Sequence of chain 1.A:
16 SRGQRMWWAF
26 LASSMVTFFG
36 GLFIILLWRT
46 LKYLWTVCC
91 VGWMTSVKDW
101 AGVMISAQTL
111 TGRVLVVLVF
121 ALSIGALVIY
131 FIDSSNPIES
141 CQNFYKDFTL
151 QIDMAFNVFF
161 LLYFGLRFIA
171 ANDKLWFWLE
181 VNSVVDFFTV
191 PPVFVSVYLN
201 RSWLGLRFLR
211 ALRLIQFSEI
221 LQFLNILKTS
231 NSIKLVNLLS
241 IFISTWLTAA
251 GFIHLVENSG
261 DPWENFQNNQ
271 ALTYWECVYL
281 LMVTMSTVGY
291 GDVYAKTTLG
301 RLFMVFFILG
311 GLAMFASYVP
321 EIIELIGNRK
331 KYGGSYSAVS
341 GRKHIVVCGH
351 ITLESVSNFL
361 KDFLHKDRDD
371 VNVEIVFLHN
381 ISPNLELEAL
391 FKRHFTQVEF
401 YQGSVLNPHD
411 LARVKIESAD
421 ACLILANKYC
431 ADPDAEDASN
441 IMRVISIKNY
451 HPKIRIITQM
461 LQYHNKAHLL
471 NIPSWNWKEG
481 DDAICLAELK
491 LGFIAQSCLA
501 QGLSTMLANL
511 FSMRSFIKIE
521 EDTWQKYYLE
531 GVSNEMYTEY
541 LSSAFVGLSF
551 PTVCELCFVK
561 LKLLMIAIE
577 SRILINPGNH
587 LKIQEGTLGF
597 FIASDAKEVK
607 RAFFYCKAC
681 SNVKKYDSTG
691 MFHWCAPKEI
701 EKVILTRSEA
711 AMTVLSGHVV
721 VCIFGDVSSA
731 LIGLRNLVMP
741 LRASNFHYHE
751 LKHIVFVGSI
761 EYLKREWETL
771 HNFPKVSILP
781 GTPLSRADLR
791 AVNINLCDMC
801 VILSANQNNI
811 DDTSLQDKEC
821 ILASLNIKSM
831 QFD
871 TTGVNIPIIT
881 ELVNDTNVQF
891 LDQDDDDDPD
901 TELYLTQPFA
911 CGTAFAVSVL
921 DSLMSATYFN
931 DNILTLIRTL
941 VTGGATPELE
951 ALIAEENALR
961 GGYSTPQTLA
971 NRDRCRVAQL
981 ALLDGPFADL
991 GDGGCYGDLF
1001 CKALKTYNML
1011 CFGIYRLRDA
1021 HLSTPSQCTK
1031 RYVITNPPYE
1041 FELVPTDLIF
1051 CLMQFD

Binding-site contacts:
Ligand atom C19 contacts residue TYR198 of chain 1.A at 4.3 Å (hydrophobic).
Ligand atom C19 contacts residue MET21 of chain 1.A at 3.8 Å (hydrophobic).
Ligand atom C25 contacts residue SER28 of chain 1.A at 4.5 Å.
Ligand atom C4 contacts residue MET21 of chain 1.A at 3.7 Å (hydrophobic).
Ligand atom C19 contacts residue LEU199 of chain 1.A at 3.7 Å (hydrophobic).
Ligand atom C26 contacts residue THR32 of chain 1.A at 1.4 Å.
Ligand atom C24 contacts residue THR32 of chain 1.A at 3.7 Å.
Ligand atom C27 contacts residue THR32 of chain 1.A at 3.9 Å.
Ligand atom C26 contacts residue SER28 of chain 1.A at 3.4 Å.
Ligand atom C22 contacts residue SER28 of chain 1.A at 4.0 Å.
Ligand atom C1 contacts residue TYR198 of chain 1.A at 4.3 Å (hydrophobic).
Ligand atom C22 contacts residue VAL31 of chain 1.A at 4.2 Å (hydrophobic).
Ligand atom C18 contacts residue ALA24 of chain 1.A at 3.7 Å (hydrophobic).
Ligand atom C20 contacts residue SER28 of chain 1.A at 4.1 Å.
Ligand atom C23 contacts residue VAL31 of chain 1.A at 4.3 Å (hydrophobic).
Ligand atom C26 contacts residue VAL31 of chain 1.A at 4.3 Å (hydrophobic).
Ligand atom C25 contacts residue THR32 of chain 1.A at 2.8 Å.
Ligand atom C11 contacts residue TYR198 of chain 1.A at 4.0 Å (hydrophobic).
Ligand atom C23 contacts residue SER28 of chain 1.A at 3.8 Å.
Ligand atom C24 contacts residue VAL31 of chain 1.A at 4.1 Å (hydrophobic).
Ligand atom C23 contacts residue THR32 of chain 1.A at 3.9 Å.
Ligand atom C7 contacts residue TRP23 of chain 1.A at 4.3 Å (hydrophobic).
Ligand atom C5 contacts residue MET21 of chain 1.A at 4.2 Å (hydrophobic).
Ligand atom C5 contacts residue TRP23 of chain 1.A at 4.1 Å (hydrophobic).
Ligand atom C4 contacts residue TRP23 of chain 1.A at 4.5 Å (hydrophobic).
Ligand atom C18 contacts residue VAL195 of chain 1.A at 4.1 Å (hydrophobic).
Ligand atom C18 contacts residue SER28 of chain 1.A at 4.2 Å.
Ligand atom C6 contacts residue TRP23 of chain 1.A at 3.8 Å (hydrophobic).

A protein and the small-molecule ligand that binds it are described below.
Small molecule (SMILES): CC(C)CCC[C@@H](C)[C@H]1CC[C@H]2[C@@H]3CC=C4C[C@@H](O)CC[C@]4(C)[C@H]3CC[C@]12C